Binding-site contacts:
Ligand atom C4 contacts residue HIS189 of chain 1.B at 3.5 Å.
Ligand atom N5 contacts residue HIS277 of chain 1.B at 3.5 Å (h-bond).
Ligand atom C21 contacts residue PHE186 of chain 1.B at 3.6 Å (hydrophobic).
Ligand atom C21 contacts residue TRP209 of chain 1.B at 3.7 Å (hydrophobic).
Ligand atom O contacts residue PHE186 of chain 1.B at 3.4 Å.
Ligand atom N1 contacts residue TYR178 of chain 1.B at 3.6 Å.
Ligand atom N contacts residue TYR133 of chain 1.B at 2.6 Å (h-bond).
Ligand atom C8 contacts residue ASP136 of chain 1.B at 3.4 Å.
Ligand atom N3 contacts residue HIS189 of chain 1.B at 2.8 Å (h-bond).
Ligand atom C3 contacts residue ZN1 of chain 1.I at 3.0 Å.
Ligand atom C20 contacts residue HIS277 of chain 1.B at 3.7 Å.
Ligand atom N contacts residue PHE186 of chain 1.B at 3.9 Å.
Ligand atom C20 contacts residue TRP209 of chain 1.B at 3.6 Å (hydrophobic).
Ligand atom C22 contacts residue PHE186 of chain 1.B at 3.6 Å (hydrophobic).
Ligand atom C1 contacts residue TYR178 of chain 1.B at 3.4 Å (hydrophobic).
Ligand atom C7 contacts residue TYR178 of chain 1.B at 3.6 Å (hydrophobic).
Ligand atom N2 contacts residue HIS189 of chain 1.B at 3.3 Å (h-bond).
Ligand atom C18 contacts residue TYR176 of chain 1.B at 3.7 Å (hydrophobic).
Ligand atom C contacts residue TYR133 of chain 1.B at 3.3 Å (hydrophobic).
Ligand atom C2 contacts residue PHE186 of chain 1.B at 3.9 Å (hydrophobic).
Ligand atom O contacts residue TYR133 of chain 1.B at 3.2 Å (h-bond).
Ligand atom C contacts residue PHE186 of chain 1.B at 3.4 Å (hydrophobic).
Ligand atom C contacts residue LYS207 of chain 1.B at 3.8 Å.
Ligand atom C17 contacts residue TYR176 of chain 1.B at 3.6 Å (hydrophobic).
Ligand atom C20 contacts residue PHE186 of chain 1.B at 3.8 Å (hydrophobic).
Ligand atom N5 contacts residue ZN1 of chain 1.I at 2.2 Å.
Ligand atom N3 contacts residue GLU191 of chain 1.B at 3.2 Å (salt-bridge).
Ligand atom C3 contacts residue HIS189 of chain 1.B at 3.6 Å.
Ligand atom C1 contacts residue TYR133 of chain 1.B at 3.6 Å (hydrophobic).
Ligand atom C4 contacts residue GLU191 of chain 1.B at 3.2 Å.
Ligand atom C12 contacts residue VAL314 of chain 1.B at 3.9 Å (hydrophobic).
Ligand atom N contacts residue TYR178 of chain 1.B at 3.7 Å.
Ligand atom O contacts residue LYS207 of chain 1.B at 2.7 Å (salt-bridge).
Ligand atom C7 contacts residue ASP136 of chain 1.B at 3.9 Å.
Ligand atom N5 contacts residue HIS189 of chain 1.B at 3.3 Å (h-bond).
Ligand atom C4 contacts residue ZN1 of chain 1.I at 3.3 Å.
Ligand atom C20 contacts residue ZN1 of chain 1.I at 3.2 Å.
Ligand atom C19 contacts residue TYR178 of chain 1.B at 3.9 Å (hydrophobic).
Ligand atom N2 contacts residue ZN1 of chain 1.I at 3.0 Å.
Ligand atom N3 contacts residue ZN1 of chain 1.I at 2.2 Å.

The small molecule below binds the protein below.
Small molecule (SMILES): O=c1[nH]cnc2c(-n3cc(CCN4CCC(c5ccc(Cl)cc5)CC4)cn3)nccc12

Sequence of chain 1.B:
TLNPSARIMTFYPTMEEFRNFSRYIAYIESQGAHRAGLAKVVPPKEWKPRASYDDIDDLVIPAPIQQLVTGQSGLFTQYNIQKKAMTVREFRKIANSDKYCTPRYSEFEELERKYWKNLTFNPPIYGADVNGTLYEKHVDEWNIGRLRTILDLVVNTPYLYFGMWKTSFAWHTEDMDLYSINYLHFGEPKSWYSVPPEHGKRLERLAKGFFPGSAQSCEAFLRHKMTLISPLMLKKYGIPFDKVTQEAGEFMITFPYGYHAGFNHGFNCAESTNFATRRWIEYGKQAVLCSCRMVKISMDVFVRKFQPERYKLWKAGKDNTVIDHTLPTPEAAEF